Binding-site contacts:
Ligand atom C7 contacts residue TYR80 of chain 1.A at 3.8 Å (hydrophobic).
Ligand atom C11 contacts residue ASP35 of chain 1.A at 3.2 Å.
Ligand atom O26 contacts residue THR15 of chain 1.A at 3.1 Å (h-bond).
Ligand atom C28 contacts residue PRO115 of chain 1.A at 3.4 Å (hydrophobic).
Ligand atom C25 contacts residue ALA226 of chain 1.A at 3.2 Å (hydrophobic).
Ligand atom C12 contacts residue GLY225 of chain 1.A at 3.3 Å.
Ligand atom C9 contacts residue ASP223 of chain 1.A at 3.4 Å.
Ligand atom C23 contacts residue VAL33 of chain 1.A at 3.6 Å (hydrophobic).
Ligand atom C15 contacts residue THR82 of chain 1.A at 3.0 Å.
Ligand atom C19 contacts residue GLY225 of chain 1.A at 3.8 Å.
Ligand atom C11 contacts residue ASP223 of chain 1.A at 3.6 Å.
Ligand atom C9 contacts residue GLY37 of chain 1.A at 3.6 Å.
Ligand atom C21 contacts residue THR15 of chain 1.A at 3.4 Å.
Ligand atom O26 contacts residue ALA226 of chain 1.A at 3.1 Å.
Ligand atom C23 contacts residue GLN16 of chain 1.A at 3.8 Å.
Ligand atom C24 contacts residue THR224 of chain 1.A at 3.3 Å.
Ligand atom C30 contacts residue GLN16 of chain 1.A at 3.4 Å.
Ligand atom C25 contacts residue GLY225 of chain 1.A at 3.5 Å.
Ligand atom O26 contacts residue SER227 of chain 1.A at 3.3 Å (h-bond).
Ligand atom N20 contacts residue GLY225 of chain 1.A at 2.8 Å (h-bond).
Ligand atom N16 contacts residue THR82 of chain 1.A at 3.4 Å (h-bond).
Ligand atom N10 contacts residue ASP35 of chain 1.A at 2.9 Å (salt-bridge).
Ligand atom O26 contacts residue GLY225 of chain 1.A at 3.0 Å (h-bond).
Ligand atom N5 contacts residue GLY225 of chain 1.A at 3.7 Å.
Ligand atom C21 contacts residue GLY225 of chain 1.A at 3.5 Å.
Ligand atom C25 contacts residue THR224 of chain 1.A at 3.1 Å.
Ligand atom C30 contacts residue LEU118 of chain 1.A at 3.8 Å (hydrophobic).
Ligand atom C23 contacts residue GLY225 of chain 1.A at 3.7 Å.
Ligand atom C3 contacts residue VAL124 of chain 1.A at 3.8 Å (hydrophobic).
Ligand atom N10 contacts residue ASP223 of chain 1.A at 2.8 Å (salt-bridge).
Ligand atom C24 contacts residue TYR17 of chain 1.A at 3.3 Å (hydrophobic).
Ligand atom C1 contacts residue GLY225 of chain 1.A at 3.6 Å.
Ligand atom O13 contacts residue ALA226 of chain 1.A at 3.3 Å.
Ligand atom C22 contacts residue THR15 of chain 1.A at 3.2 Å.
Ligand atom C8 contacts residue ASP223 of chain 1.A at 3.7 Å.
Ligand atom C11 contacts residue GLY225 of chain 1.A at 3.4 Å.
Ligand atom O13 contacts residue GLY225 of chain 1.A at 3.1 Å (h-bond).
Ligand atom C23 contacts residue TYR17 of chain 1.A at 3.3 Å (hydrophobic).
Ligand atom C9 contacts residue ASP35 of chain 1.A at 3.4 Å.
Ligand atom C22 contacts residue GLY225 of chain 1.A at 3.1 Å.

This small molecule binds to this protein.
Small molecule (SMILES): CC(C)CN(C(=O)c1cnc(C(C)(C)C)nc1NCc1ccco1)[C@H]1CCCNC1

Sequence of chain 1.A:
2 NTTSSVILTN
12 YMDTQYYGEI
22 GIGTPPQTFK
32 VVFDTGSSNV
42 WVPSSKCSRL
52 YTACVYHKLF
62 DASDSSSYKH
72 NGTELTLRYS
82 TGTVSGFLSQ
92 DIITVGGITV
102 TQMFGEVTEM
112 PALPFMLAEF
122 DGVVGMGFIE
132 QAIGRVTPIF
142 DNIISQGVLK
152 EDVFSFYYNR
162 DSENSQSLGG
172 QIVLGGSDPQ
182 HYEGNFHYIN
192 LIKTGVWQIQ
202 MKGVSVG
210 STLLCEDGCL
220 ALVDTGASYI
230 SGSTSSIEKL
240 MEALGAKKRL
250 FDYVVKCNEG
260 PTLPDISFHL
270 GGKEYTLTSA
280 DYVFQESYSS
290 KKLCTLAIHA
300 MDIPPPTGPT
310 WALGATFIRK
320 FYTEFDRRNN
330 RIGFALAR